A protein and the small-molecule ligand that binds it are described below.
Small molecule (SMILES): CC(=O)N[C@H]1[C@H](O[C@H]2[C@H](O)[C@@H](NC(C)=O)CO[C@@H]2CO)O[C@H](CO)[C@@H](O[C@@H]2O[C@H](CO)[C@@H](O)[C@H](O[C@H]3O[C@H](CO)[C@@H](O)[C@H](O)[C@@H]3O)[C@@H]2O)[C@@H]1O

Sequence of chain 1.A:
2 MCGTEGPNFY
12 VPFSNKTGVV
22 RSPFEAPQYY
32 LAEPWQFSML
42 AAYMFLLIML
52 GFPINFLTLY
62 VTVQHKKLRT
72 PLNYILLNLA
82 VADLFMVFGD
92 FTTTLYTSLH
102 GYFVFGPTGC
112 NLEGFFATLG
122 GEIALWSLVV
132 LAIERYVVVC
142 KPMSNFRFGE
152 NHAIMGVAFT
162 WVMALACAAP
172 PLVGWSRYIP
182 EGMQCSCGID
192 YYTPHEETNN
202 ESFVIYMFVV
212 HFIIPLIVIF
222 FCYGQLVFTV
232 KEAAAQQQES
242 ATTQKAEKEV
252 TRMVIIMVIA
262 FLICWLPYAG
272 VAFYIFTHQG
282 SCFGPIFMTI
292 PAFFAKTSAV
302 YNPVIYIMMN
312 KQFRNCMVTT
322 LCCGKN

Binding-site contacts:
Ligand atom C1 contacts residue ARG22 of chain 1.A at 4.2 Å.
Ligand atom C7 contacts residue ASN16 of chain 1.A at 3.5 Å.
Ligand atom C3 contacts residue VAL21 of chain 1.A at 3.8 Å (hydrophobic).
Ligand atom O7 contacts residue ASN16 of chain 1.A at 4.0 Å.
Ligand atom C2 contacts residue VAL21 of chain 1.A at 3.3 Å (hydrophobic).
Ligand atom C1 contacts residue ASN16 of chain 1.A at 1.4 Å.
Ligand atom O4 contacts residue ARG22 of chain 1.A at 4.1 Å.
Ligand atom C2 contacts residue ASN16 of chain 1.A at 2.2 Å.
Ligand atom C4 contacts residue ASN16 of chain 1.A at 4.1 Å.
Ligand atom N2 contacts residue ASN16 of chain 1.A at 2.6 Å (h-bond).
Ligand atom O7 contacts residue THR5 of chain 1.A at 4.3 Å.
Ligand atom C7 contacts residue GLY19 of chain 1.A at 4.3 Å.
Ligand atom C3 contacts residue ASN16 of chain 1.A at 3.6 Å.
Ligand atom C3 contacts residue ARG22 of chain 1.A at 4.1 Å.
Ligand atom N2 contacts residue ARG22 of chain 1.A at 4.5 Å.
Ligand atom C4 contacts residue GLY19 of chain 1.A at 4.5 Å.
Ligand atom C8 contacts residue GLY19 of chain 1.A at 4.0 Å.
Ligand atom O5 contacts residue VAL21 of chain 1.A at 4.5 Å.
Ligand atom O5 contacts residue ASN16 of chain 1.A at 2.3 Å (h-bond).
Ligand atom C4 contacts residue ARG22 of chain 1.A at 4.3 Å.
Ligand atom C5 contacts residue ARG22 of chain 1.A at 4.1 Å.
Ligand atom C7 contacts residue THR5 of chain 1.A at 3.9 Å.
Ligand atom C1 contacts residue GLY19 of chain 1.A at 3.7 Å.
Ligand atom C8 contacts residue SER23 of chain 1.A at 4.2 Å.
Ligand atom C8 contacts residue ARG22 of chain 1.A at 4.1 Å.
Ligand atom N2 contacts residue THR5 of chain 1.A at 4.4 Å.
Ligand atom C7 contacts residue ARG22 of chain 1.A at 4.2 Å.
Ligand atom O7 contacts residue GLY19 of chain 1.A at 4.4 Å.
Ligand atom O7 contacts residue ARG22 of chain 1.A at 3.4 Å (salt-bridge).
Ligand atom C8 contacts residue THR5 of chain 1.A at 3.5 Å.
Ligand atom C7 contacts residue VAL21 of chain 1.A at 3.7 Å (hydrophobic).
Ligand atom C5 contacts residue GLY19 of chain 1.A at 3.3 Å.
Ligand atom N2 contacts residue VAL21 of chain 1.A at 2.7 Å (h-bond).
Ligand atom C1 contacts residue VAL21 of chain 1.A at 3.2 Å (hydrophobic).
Ligand atom O5 contacts residue GLY19 of chain 1.A at 3.5 Å.
Ligand atom C8 contacts residue PHE10 of chain 1.A at 3.8 Å (hydrophobic).
Ligand atom C6 contacts residue GLY19 of chain 1.A at 3.8 Å.
Ligand atom C5 contacts residue ASN16 of chain 1.A at 3.6 Å.
Ligand atom C8 contacts residue VAL21 of chain 1.A at 3.9 Å (hydrophobic).